The small molecule below binds the protein below.
Small molecule (SMILES): NS(=O)(=O)c1cc2c(cc1Cl)N[C@H]([C@H]1C[C@H]3C=C[C@@H]1C3)NS2(=O)=O

Binding-site contacts:
Ligand atom C1 contacts residue SER242 of chain 1.C at 4.0 Å.
Ligand atom C1 contacts residue PRO105 of chain 1.C at 3.4 Å (hydrophobic).
Ligand atom C11 contacts residue PHE106 of chain 1.C at 4.0 Å (hydrophobic).
Ligand atom C6 contacts residue SER242 of chain 1.C at 3.3 Å.
Ligand atom C8 contacts residue SER242 of chain 1.C at 3.9 Å.
Ligand atom O3 contacts residue SER108 of chain 1.C at 3.2 Å (h-bond).
Ligand atom S1 contacts residue SER108 of chain 1.C at 3.4 Å (h-bond).
Ligand atom C6 contacts residue LEU239 of chain 1.C at 4.0 Å (hydrophobic).
Ligand atom CL contacts residue ASP248 of chain 1.C at 3.0 Å.
Ligand atom N1 contacts residue PRO105 of chain 1.C at 2.8 Å (h-bond).
Ligand atom C9 contacts residue PHE106 of chain 1.C at 4.1 Å (hydrophobic).
Ligand atom C5 contacts residue LEU239 of chain 1.C at 3.5 Å (hydrophobic).
Ligand atom C2 contacts residue LYS104 of chain 1.C at 4.0 Å.
Ligand atom C14 contacts residue LEU247 of chain 1.C at 3.7 Å (hydrophobic).
Ligand atom C8 contacts residue PRO105 of chain 1.C at 3.4 Å (hydrophobic).
Ligand atom S1 contacts residue PRO105 of chain 1.C at 3.9 Å.
Ligand atom C7 contacts residue LYS104 of chain 1.C at 3.5 Å.
Ligand atom C2 contacts residue PRO105 of chain 1.C at 3.9 Å (hydrophobic).
Ligand atom C10 contacts residue SER242 of chain 1.C at 3.7 Å.
Ligand atom N2 contacts residue SER242 of chain 1.C at 3.0 Å (h-bond).
Ligand atom C14 contacts residue PHE106 of chain 1.C at 4.1 Å (hydrophobic).
Ligand atom C13 contacts residue LEU247 of chain 1.C at 4.0 Å (hydrophobic).
Ligand atom N2 contacts residue PRO105 of chain 1.C at 3.9 Å.
Ligand atom C11 contacts residue MET107 of chain 1.C at 3.7 Å (hydrophobic).
Ligand atom O2 contacts residue SER108 of chain 1.C at 2.8 Å (h-bond).
Ligand atom C10 contacts residue PHE106 of chain 1.C at 4.2 Å (hydrophobic).
Ligand atom C12 contacts residue MET107 of chain 1.C at 4.2 Å (hydrophobic).
Ligand atom C11 contacts residue SER108 of chain 1.C at 3.5 Å.
Ligand atom O2 contacts residue MET107 of chain 1.C at 3.5 Å.
Ligand atom C13 contacts residue PHE106 of chain 1.C at 3.9 Å (hydrophobic).
Ligand atom O4 contacts residue LYS251 of chain 1.C at 3.6 Å.
Ligand atom O2 contacts residue PRO105 of chain 1.C at 3.6 Å.
Ligand atom C7 contacts residue LEU239 of chain 1.C at 3.2 Å (hydrophobic).
Ligand atom O3 contacts residue MET107 of chain 1.C at 3.5 Å.
Ligand atom C9 contacts residue SER108 of chain 1.C at 4.0 Å.
Ligand atom C14 contacts residue SER242 of chain 1.C at 3.5 Å.
Ligand atom O1 contacts residue SER108 of chain 1.C at 3.4 Å (h-bond).
Ligand atom C12 contacts residue PHE106 of chain 1.C at 3.9 Å (hydrophobic).
Ligand atom CL contacts residue LEU247 of chain 1.C at 3.3 Å.
Ligand atom O4 contacts residue MET107 of chain 1.C at 4.1 Å.

Sequence of chain 1.C:
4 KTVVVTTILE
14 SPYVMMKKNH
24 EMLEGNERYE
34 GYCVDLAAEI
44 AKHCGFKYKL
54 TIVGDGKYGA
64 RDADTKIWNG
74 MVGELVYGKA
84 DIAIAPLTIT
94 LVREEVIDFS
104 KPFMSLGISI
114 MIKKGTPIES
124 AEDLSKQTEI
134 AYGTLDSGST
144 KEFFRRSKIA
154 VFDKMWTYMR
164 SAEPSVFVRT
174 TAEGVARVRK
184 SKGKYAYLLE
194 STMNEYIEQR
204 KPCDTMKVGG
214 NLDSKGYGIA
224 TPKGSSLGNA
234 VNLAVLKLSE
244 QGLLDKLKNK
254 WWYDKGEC